A protein and the small-molecule ligand that binds it are described below.
Small molecule (SMILES): CC(=O)N[C@@H]1[C@@H](O)[C@H](O)[C@@H](CO)O[C@H]1O

Sequence of chain 4.A:
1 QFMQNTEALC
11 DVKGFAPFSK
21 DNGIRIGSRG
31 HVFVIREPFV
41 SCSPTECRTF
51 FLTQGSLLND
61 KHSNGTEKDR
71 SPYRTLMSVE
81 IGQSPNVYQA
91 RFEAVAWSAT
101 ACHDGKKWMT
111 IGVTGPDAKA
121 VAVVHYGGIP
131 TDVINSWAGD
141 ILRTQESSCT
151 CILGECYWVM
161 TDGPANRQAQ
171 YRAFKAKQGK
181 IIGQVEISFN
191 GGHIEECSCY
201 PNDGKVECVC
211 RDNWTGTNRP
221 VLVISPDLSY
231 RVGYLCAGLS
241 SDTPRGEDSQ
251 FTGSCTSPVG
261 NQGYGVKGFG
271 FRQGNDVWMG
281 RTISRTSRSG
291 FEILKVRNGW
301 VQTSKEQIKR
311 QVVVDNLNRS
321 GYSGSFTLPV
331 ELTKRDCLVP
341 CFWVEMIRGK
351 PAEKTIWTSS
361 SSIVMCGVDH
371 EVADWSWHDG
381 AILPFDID

Binding-site contacts:
Ligand atom C8 contacts residue ILE356 of chain 4.A at 4.2 Å (hydrophobic).
Ligand atom C6 contacts residue THR66 of chain 4.A at 4.0 Å.
Ligand atom C6 contacts residue FUC1 of chain 4.C at 3.2 Å.
Ligand atom N2 contacts residue ASN64 of chain 4.A at 3.8 Å.
Ligand atom O5 contacts residue THR66 of chain 4.A at 3.9 Å.
Ligand atom C8 contacts residue ILE387 of chain 4.A at 4.0 Å (hydrophobic).
Ligand atom C1 contacts residue ASN64 of chain 4.A at 2.8 Å.
Ligand atom O7 contacts residue ASN64 of chain 4.A at 2.9 Å (h-bond).
Ligand atom C7 contacts residue ASN64 of chain 4.A at 3.5 Å.
Ligand atom C5 contacts residue THR66 of chain 4.A at 4.3 Å.
Ligand atom O5 contacts residue ASN64 of chain 4.A at 3.1 Å (h-bond).
Ligand atom C7 contacts residue ILE356 of chain 4.A at 4.5 Å (hydrophobic).
Ligand atom C2 contacts residue ASN64 of chain 4.A at 3.4 Å.
Ligand atom O6 contacts residue FUC1 of chain 4.C at 2.7 Å (h-bond).